Sequence of chain 1.A:
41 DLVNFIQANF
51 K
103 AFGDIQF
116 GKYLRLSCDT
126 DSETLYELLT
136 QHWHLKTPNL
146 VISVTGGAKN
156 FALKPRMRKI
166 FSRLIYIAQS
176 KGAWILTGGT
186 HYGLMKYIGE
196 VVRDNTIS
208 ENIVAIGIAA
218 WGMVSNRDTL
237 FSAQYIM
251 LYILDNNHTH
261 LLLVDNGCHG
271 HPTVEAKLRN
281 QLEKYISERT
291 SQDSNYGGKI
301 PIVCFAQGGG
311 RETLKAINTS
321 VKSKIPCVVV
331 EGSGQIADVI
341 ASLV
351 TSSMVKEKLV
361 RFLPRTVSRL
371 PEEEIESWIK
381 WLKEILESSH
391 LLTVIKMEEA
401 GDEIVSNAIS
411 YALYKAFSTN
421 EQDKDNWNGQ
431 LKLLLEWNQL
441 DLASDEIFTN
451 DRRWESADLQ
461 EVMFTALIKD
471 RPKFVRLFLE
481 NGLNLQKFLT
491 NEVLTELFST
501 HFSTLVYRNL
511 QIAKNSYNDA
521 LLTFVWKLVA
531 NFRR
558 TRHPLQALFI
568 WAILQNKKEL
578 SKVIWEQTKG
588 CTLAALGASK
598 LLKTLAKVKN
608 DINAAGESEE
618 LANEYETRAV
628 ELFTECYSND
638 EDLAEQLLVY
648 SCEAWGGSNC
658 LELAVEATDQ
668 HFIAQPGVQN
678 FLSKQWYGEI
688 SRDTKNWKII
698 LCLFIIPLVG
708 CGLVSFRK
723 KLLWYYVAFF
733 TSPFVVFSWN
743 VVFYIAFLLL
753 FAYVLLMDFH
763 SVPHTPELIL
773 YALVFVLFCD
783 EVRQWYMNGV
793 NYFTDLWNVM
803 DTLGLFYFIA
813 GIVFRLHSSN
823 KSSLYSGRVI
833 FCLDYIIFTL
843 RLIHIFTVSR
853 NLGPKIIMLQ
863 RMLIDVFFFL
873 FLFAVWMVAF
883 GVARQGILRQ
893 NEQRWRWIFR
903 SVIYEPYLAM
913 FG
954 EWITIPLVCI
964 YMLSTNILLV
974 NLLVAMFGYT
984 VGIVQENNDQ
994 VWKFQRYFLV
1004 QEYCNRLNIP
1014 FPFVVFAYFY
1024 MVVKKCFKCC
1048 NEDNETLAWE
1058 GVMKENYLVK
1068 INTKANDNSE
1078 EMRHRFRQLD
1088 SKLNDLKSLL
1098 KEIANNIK

The protein below binds the small molecule below.
Small molecule (SMILES): CC(C)CCC[C@@H](C)[C@H]1CC[C@H]2[C@@H]3CC=C4C[C@@H](OC(=O)CCC(=O)O)CC[C@]4(C)[C@H]3CC[C@]12C

Binding-site contacts:
Ligand atom CAQ contacts residue PHE848 of chain 1.A at 4.3 Å (hydrophobic).
Ligand atom CAR contacts residue PHE736 of chain 1.A at 4.3 Å (hydrophobic).
Ligand atom CAZ contacts residue PHE739 of chain 1.A at 4.0 Å (hydrophobic).
Ligand atom CAD contacts residue PHE736 of chain 1.A at 3.9 Å (hydrophobic).
Ligand atom CAS contacts residue Y011 of chain 1.F at 4.4 Å.
Ligand atom CAU contacts residue Y011 of chain 1.F at 4.3 Å.
Ligand atom CAI contacts residue SER851 of chain 1.A at 4.1 Å.
Ligand atom CAD contacts residue SER740 of chain 1.A at 3.4 Å.
Ligand atom CAB contacts residue Y011 of chain 1.F at 4.4 Å.
Ligand atom OAH contacts residue ARG852 of chain 1.A at 4.4 Å.
Ligand atom CAL contacts residue SER851 of chain 1.A at 4.4 Å.
Ligand atom OAG contacts residue TRP683 of chain 1.A at 3.8 Å.
Ligand atom OAH contacts residue SER851 of chain 1.A at 3.5 Å (h-bond).
Ligand atom CAQ contacts residue VAL743 of chain 1.A at 3.3 Å (hydrophobic).
Ligand atom CAU contacts residue ILE697 of chain 1.A at 4.4 Å (hydrophobic).
Ligand atom CAC contacts residue PHE701 of chain 1.A at 4.2 Å (hydrophobic).
Ligand atom CAT contacts residue Y011 of chain 1.F at 4.0 Å.
Ligand atom CAM contacts residue LEU854 of chain 1.A at 3.7 Å (hydrophobic).
Ligand atom CAV contacts residue PHE736 of chain 1.A at 4.4 Å (hydrophobic).
Ligand atom CAE contacts residue SER740 of chain 1.A at 4.0 Å.
Ligand atom OAW contacts residue PHE736 of chain 1.A at 4.1 Å.
Ligand atom CAA contacts residue PHE701 of chain 1.A at 3.9 Å (hydrophobic).
Ligand atom CAI contacts residue PHE739 of chain 1.A at 3.6 Å (hydrophobic).
Ligand atom CAC contacts residue Y011 of chain 1.F at 4.0 Å.
Ligand atom CAR contacts residue Y011 of chain 1.F at 3.9 Å.
Ligand atom CAK contacts residue SER851 of chain 1.A at 4.5 Å.
Ligand atom OAF contacts residue Y011 of chain 1.F at 4.1 Å.
Ligand atom CAV contacts residue PHE739 of chain 1.A at 4.0 Å (hydrophobic).
Ligand atom CBB contacts residue VAL744 of chain 1.A at 4.3 Å (hydrophobic).
Ligand atom CAL contacts residue LEU854 of chain 1.A at 4.3 Å (hydrophobic).
Ligand atom CAO contacts residue PHE701 of chain 1.A at 4.2 Å (hydrophobic).
Ligand atom CAM contacts residue SER851 of chain 1.A at 4.0 Å.
Ligand atom CAN contacts residue Y011 of chain 1.F at 4.1 Å.
Ligand atom CAP contacts residue VAL743 of chain 1.A at 4.1 Å (hydrophobic).
Ligand atom CAO contacts residue Y011 of chain 1.F at 3.6 Å.
Ligand atom CAA contacts residue Y011 of chain 1.F at 4.3 Å.
Ligand atom CAP contacts residue ILE747 of chain 1.A at 4.5 Å (hydrophobic).
Ligand atom CBB contacts residue Y011 of chain 1.F at 4.5 Å.
Ligand atom CAX contacts residue SER851 of chain 1.A at 4.0 Å.
Ligand atom CAC contacts residue ILE697 of chain 1.A at 3.8 Å (hydrophobic).